A protein and the small-molecule ligand that binds it are described below.
Small molecule (SMILES): CC(=O)N[C@@H]1[C@@H](O)[C@H](O)[C@@H](CO)O[C@H]1O

Sequence of chain 42.E:
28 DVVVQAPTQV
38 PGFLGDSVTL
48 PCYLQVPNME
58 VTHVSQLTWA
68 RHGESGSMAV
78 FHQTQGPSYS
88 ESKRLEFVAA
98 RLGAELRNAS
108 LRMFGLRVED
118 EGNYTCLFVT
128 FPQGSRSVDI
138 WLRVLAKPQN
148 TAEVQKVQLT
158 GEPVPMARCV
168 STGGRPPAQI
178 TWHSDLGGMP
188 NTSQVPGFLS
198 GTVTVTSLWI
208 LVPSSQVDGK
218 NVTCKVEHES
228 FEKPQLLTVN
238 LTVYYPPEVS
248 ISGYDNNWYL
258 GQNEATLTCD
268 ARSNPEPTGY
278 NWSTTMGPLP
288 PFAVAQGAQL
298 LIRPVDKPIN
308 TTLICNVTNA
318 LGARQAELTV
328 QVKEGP

Binding-site contacts:
Ligand atom O7 contacts residue ASN313 of chain 42.E at 3.6 Å.
Ligand atom N2 contacts residue GLN322 of chain 42.E at 4.5 Å.
Ligand atom O5 contacts residue ASN313 of chain 42.E at 2.3 Å (h-bond).
Ligand atom N2 contacts residue ASN313 of chain 42.E at 3.0 Å (h-bond).
Ligand atom C5 contacts residue THR315 of chain 42.E at 4.0 Å.
Ligand atom C4 contacts residue ASN313 of chain 42.E at 4.2 Å.
Ligand atom C2 contacts residue ASN313 of chain 42.E at 2.4 Å.
Ligand atom C8 contacts residue GLN322 of chain 42.E at 3.2 Å.
Ligand atom C1 contacts residue ASN313 of chain 42.E at 1.4 Å.
Ligand atom C7 contacts residue ASN313 of chain 42.E at 3.5 Å.
Ligand atom C3 contacts residue ASN313 of chain 42.E at 3.8 Å.
Ligand atom O7 contacts residue GLN322 of chain 42.E at 4.4 Å.
Ligand atom C5 contacts residue ASN313 of chain 42.E at 3.6 Å.
Ligand atom C7 contacts residue GLN322 of chain 42.E at 3.9 Å.
Ligand atom C6 contacts residue THR315 of chain 42.E at 3.8 Å.
Ligand atom O5 contacts residue THR315 of chain 42.E at 3.9 Å.